The protein below binds the small molecule below.
Small molecule (SMILES): Nc1ncnc2c1ncn2[C@H]1C[C@H](O)[C@@H](CO[P](=O)(O)N[P](=O)(O)OP(=O)(O)O)O1

Binding-site contacts:
Ligand atom N9 contacts residue ARG227 of chain 1.C at 3.4 Å (salt-bridge).
Ligand atom O3' contacts residue ASN13 of chain 1.A at 2.9 Å (h-bond).
Ligand atom C5' contacts residue VAL11 of chain 1.A at 3.3 Å (hydrophobic).
Ligand atom O2G contacts residue GTP1 of chain 1.N at 2.9 Å (h-bond).
Ligand atom O3' contacts residue VAL50 of chain 1.B at 2.8 Å (h-bond).
Ligand atom O3G contacts residue LYS417 of chain 1.C at 3.3 Å (salt-bridge).
Ligand atom O3B contacts residue MG1 of chain 1.L at 3.5 Å.
Ligand atom O3B contacts residue LYS271 of chain 1.B at 2.9 Å (salt-bridge).
Ligand atom N3A contacts residue LYS248 of chain 1.C at 3.5 Å (salt-bridge).
Ligand atom PG contacts residue LYS417 of chain 1.C at 3.5 Å.
Ligand atom C1' contacts residue PHE51 of chain 1.B at 3.4 Å (hydrophobic).
Ligand atom O2G contacts residue MG1 of chain 1.L at 2.1 Å.
Ligand atom O3' contacts residue GTP1 of chain 1.N at 3.5 Å (h-bond).
Ligand atom O1B contacts residue MG1 of chain 1.L at 2.1 Å.
Ligand atom O1B contacts residue GTP1 of chain 1.N at 2.8 Å (h-bond).
Ligand atom O1G contacts residue LYS248 of chain 1.C at 3.3 Å (salt-bridge).
Ligand atom N3 contacts residue ASN13 of chain 1.A at 3.0 Å (h-bond).
Ligand atom O2B contacts residue LYS271 of chain 1.B at 2.6 Å (salt-bridge).
Ligand atom PB contacts residue MG1 of chain 1.L at 3.2 Å.
Ligand atom N9 contacts residue PHE51 of chain 1.B at 3.4 Å.
Ligand atom N6 contacts residue ASN252 of chain 1.C at 3.2 Å (h-bond).
Ligand atom O2G contacts residue LYS417 of chain 1.C at 2.7 Å (salt-bridge).
Ligand atom O1G contacts residue ARG246 of chain 1.C at 3.0 Å (salt-bridge).
Ligand atom C4' contacts residue GTP1 of chain 1.N at 3.4 Å.
Ligand atom C2 contacts residue ASN13 of chain 1.A at 3.5 Å.
Ligand atom O1A contacts residue LYS248 of chain 1.C at 2.8 Å (salt-bridge).
Ligand atom O1A contacts residue ARG227 of chain 1.C at 2.9 Å (salt-bridge).
Ligand atom O3G contacts residue ARG246 of chain 1.C at 2.9 Å (salt-bridge).
Ligand atom O2A contacts residue HIS270 of chain 1.B at 2.8 Å (h-bond).
Ligand atom C5 contacts residue ARG227 of chain 1.C at 3.4 Å.
Ligand atom N7 contacts residue ARG227 of chain 1.C at 3.5 Å (salt-bridge).
Ligand atom N6 contacts residue ARG266 of chain 1.B at 3.4 Å.
Ligand atom C4 contacts residue ARG227 of chain 1.C at 3.3 Å.
Ligand atom C3' contacts residue VAL50 of chain 1.B at 3.3 Å (hydrophobic).
Ligand atom PB contacts residue LYS271 of chain 1.B at 3.4 Å.
Ligand atom O2B contacts residue HIS270 of chain 1.B at 3.2 Å.
Ligand atom PG contacts residue MG1 of chain 1.L at 3.2 Å.
Ligand atom C3' contacts residue GTP1 of chain 1.N at 3.3 Å.
Ligand atom O4' contacts residue ARG227 of chain 1.C at 3.0 Å (salt-bridge).
Ligand atom C5' contacts residue GTP1 of chain 1.N at 3.4 Å.

Sequence of chain 1.A:
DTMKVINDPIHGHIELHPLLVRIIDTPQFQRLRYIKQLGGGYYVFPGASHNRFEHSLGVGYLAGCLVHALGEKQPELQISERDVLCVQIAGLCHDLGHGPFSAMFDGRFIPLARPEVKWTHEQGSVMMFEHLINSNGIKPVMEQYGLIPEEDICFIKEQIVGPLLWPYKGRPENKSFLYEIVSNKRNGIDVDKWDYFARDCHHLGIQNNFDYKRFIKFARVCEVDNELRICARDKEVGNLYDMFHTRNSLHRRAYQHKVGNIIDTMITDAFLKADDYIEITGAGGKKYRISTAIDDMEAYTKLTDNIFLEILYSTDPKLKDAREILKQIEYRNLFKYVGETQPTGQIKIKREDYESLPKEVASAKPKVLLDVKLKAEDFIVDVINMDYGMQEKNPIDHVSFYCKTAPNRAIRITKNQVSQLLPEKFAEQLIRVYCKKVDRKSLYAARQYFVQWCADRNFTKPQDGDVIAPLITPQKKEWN

Sequence of chain 1.C:
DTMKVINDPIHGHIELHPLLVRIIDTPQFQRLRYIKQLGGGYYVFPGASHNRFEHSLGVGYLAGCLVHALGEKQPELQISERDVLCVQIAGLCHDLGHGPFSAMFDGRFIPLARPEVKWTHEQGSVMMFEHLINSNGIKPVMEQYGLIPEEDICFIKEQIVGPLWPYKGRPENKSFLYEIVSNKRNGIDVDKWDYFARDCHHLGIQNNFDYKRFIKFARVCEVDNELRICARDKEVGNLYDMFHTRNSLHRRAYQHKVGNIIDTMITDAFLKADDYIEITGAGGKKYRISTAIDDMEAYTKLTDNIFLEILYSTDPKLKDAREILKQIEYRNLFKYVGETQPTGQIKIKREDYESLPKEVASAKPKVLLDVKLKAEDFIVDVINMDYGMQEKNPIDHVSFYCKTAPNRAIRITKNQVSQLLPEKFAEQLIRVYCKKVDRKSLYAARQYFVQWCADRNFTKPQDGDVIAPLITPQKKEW

Sequence of chain 1.B:
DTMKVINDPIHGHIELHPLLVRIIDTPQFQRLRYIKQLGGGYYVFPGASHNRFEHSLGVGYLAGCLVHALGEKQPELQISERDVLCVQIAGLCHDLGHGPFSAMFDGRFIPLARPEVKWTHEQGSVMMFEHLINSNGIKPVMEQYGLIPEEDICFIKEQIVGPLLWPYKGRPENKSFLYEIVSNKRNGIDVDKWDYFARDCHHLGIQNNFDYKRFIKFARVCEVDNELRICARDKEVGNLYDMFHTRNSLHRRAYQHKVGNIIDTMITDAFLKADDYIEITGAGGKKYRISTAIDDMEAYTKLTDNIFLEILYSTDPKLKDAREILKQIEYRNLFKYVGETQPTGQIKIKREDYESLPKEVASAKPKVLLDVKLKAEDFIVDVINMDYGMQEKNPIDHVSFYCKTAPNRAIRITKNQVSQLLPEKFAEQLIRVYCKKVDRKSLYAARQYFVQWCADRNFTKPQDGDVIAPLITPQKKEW